Sequence of chain 1.A:
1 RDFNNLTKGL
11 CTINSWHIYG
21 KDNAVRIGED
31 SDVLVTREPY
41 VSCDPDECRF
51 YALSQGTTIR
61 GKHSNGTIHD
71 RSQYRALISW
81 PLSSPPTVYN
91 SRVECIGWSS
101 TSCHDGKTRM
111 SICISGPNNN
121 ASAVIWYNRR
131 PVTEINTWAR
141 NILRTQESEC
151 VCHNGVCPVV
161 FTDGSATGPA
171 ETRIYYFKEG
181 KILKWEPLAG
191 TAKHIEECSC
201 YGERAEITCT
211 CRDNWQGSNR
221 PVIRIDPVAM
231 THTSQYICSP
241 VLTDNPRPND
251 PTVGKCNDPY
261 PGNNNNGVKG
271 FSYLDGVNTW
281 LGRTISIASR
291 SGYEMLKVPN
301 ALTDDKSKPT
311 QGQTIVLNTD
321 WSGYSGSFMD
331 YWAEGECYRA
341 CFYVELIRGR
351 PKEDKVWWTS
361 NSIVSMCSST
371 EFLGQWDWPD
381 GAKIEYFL

Binding-site contacts:
Ligand atom C2 contacts residue ASN5 of chain 1.A at 2.4 Å.
Ligand atom C8 contacts residue ASP2 of chain 1.A at 4.1 Å.
Ligand atom C2 contacts residue PHE3 of chain 1.A at 3.8 Å (hydrophobic).
Ligand atom C7 contacts residue ASN5 of chain 1.A at 3.6 Å.
Ligand atom C3 contacts residue ASN5 of chain 1.A at 3.7 Å.
Ligand atom C5 contacts residue ASN154 of chain 1.A at 3.5 Å.
Ligand atom O7 contacts residue ASN5 of chain 1.A at 4.1 Å.
Ligand atom C5 contacts residue ASN5 of chain 1.A at 3.6 Å.
Ligand atom C1 contacts residue ASN5 of chain 1.A at 1.4 Å.
Ligand atom N2 contacts residue ASN5 of chain 1.A at 2.8 Å (h-bond).
Ligand atom O4 contacts residue ASP2 of chain 1.A at 4.2 Å.
Ligand atom O6 contacts residue ASN154 of chain 1.A at 4.0 Å.
Ligand atom C8 contacts residue PHE3 of chain 1.A at 3.3 Å (hydrophobic).
Ligand atom O5 contacts residue ASN5 of chain 1.A at 2.3 Å (h-bond).
Ligand atom C4 contacts residue ASN5 of chain 1.A at 4.2 Å.
Ligand atom C1 contacts residue ASN154 of chain 1.A at 4.0 Å.
Ligand atom O5 contacts residue ASN154 of chain 1.A at 3.9 Å.
Ligand atom C7 contacts residue ASP2 of chain 1.A at 4.3 Å.
Ligand atom C7 contacts residue PHE3 of chain 1.A at 3.5 Å (hydrophobic).
Ligand atom N2 contacts residue PHE3 of chain 1.A at 2.8 Å (h-bond).
Ligand atom C1 contacts residue PHE3 of chain 1.A at 3.7 Å (hydrophobic).
Ligand atom C3 contacts residue ASP2 of chain 1.A at 3.7 Å.
Ligand atom C6 contacts residue ASN154 of chain 1.A at 4.3 Å.
Ligand atom C3 contacts residue PHE3 of chain 1.A at 4.2 Å (hydrophobic).
Ligand atom O3 contacts residue ASP2 of chain 1.A at 3.1 Å.
Ligand atom N2 contacts residue ASP2 of chain 1.A at 4.2 Å.

This protein binds this small molecule.
Small molecule (SMILES): CC(=O)N[C@@H]1[C@@H](O)[C@H](O)[C@@H](CO)O[C@H]1O